Sequence of chain 1.B:
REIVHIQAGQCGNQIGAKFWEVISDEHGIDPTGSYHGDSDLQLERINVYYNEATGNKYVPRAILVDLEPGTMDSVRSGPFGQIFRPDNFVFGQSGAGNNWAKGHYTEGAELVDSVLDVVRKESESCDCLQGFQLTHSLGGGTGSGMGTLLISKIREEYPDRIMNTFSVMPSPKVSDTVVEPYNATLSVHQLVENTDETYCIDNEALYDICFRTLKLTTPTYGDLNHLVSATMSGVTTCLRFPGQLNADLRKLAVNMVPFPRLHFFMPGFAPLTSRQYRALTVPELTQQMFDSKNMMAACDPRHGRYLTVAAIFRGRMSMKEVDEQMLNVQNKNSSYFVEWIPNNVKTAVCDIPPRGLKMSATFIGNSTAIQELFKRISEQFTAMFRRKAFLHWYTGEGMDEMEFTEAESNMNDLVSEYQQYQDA

Binding-site contacts:
Ligand atom C21 contacts residue VAL236 of chain 1.B at 3.6 Å (hydrophobic).
Ligand atom C21 contacts residue ILE368 of chain 1.B at 3.5 Å (hydrophobic).
Ligand atom C02 contacts residue VAL181 of chain 1.A at 3.6 Å (hydrophobic).
Ligand atom C02 contacts residue LYS350 of chain 1.B at 3.7 Å.
Ligand atom N05 contacts residue LYS350 of chain 1.B at 3.4 Å.
Ligand atom C28 contacts residue LEU246 of chain 1.B at 3.6 Å (hydrophobic).
Ligand atom C04 contacts residue ASN256 of chain 1.B at 3.4 Å.
Ligand atom C01 contacts residue VAL181 of chain 1.A at 3.6 Å (hydrophobic).
Ligand atom C20 contacts residue ASP249 of chain 1.B at 3.7 Å.
Ligand atom C14 contacts residue CYS239 of chain 1.B at 3.6 Å (hydrophobic).
Ligand atom C20 contacts residue LEU240 of chain 1.B at 3.0 Å (hydrophobic).
Ligand atom C01 contacts residue LYS350 of chain 1.B at 3.7 Å.
Ligand atom C30 contacts residue ASN247 of chain 1.B at 3.6 Å.
Ligand atom C08 contacts residue ASN256 of chain 1.B at 3.3 Å.
Ligand atom C31 contacts residue ASN247 of chain 1.B at 3.1 Å.
Ligand atom C13 contacts residue CYS239 of chain 1.B at 3.6 Å (hydrophobic).
Ligand atom N29 contacts residue LYS252 of chain 1.B at 3.6 Å.
Ligand atom C09 contacts residue ASN256 of chain 1.B at 3.3 Å.
Ligand atom C07 contacts residue ASN256 of chain 1.B at 3.4 Å.
Ligand atom C10 contacts residue VAL313 of chain 1.B at 3.5 Å (hydrophobic).
Ligand atom O18 contacts residue ILE316 of chain 1.B at 3.6 Å.
Ligand atom C12 contacts residue LEU246 of chain 1.B at 3.4 Å (hydrophobic).
Ligand atom C15 contacts residue CYS239 of chain 1.B at 3.7 Å (hydrophobic).
Ligand atom C01 contacts residue ASN347 of chain 1.B at 3.7 Å.
Ligand atom C25 contacts residue ASN256 of chain 1.B at 3.5 Å.
Ligand atom C06 contacts residue LYS350 of chain 1.B at 3.1 Å.
Ligand atom C02 contacts residue THR179 of chain 1.A at 3.2 Å.
Ligand atom C03 contacts residue ASN256 of chain 1.B at 3.5 Å.
Ligand atom C09 contacts residue LYS350 of chain 1.B at 3.5 Å.
Ligand atom N29 contacts residue LEU246 of chain 1.B at 3.4 Å.
Ligand atom C30 contacts residue LEU246 of chain 1.B at 3.6 Å (hydrophobic).
Ligand atom C06 contacts residue ASN256 of chain 1.B at 3.5 Å.
Ligand atom C07 contacts residue LYS350 of chain 1.B at 3.6 Å.
Ligand atom C10 contacts residue ASN256 of chain 1.B at 3.6 Å.
Ligand atom C03 contacts residue LYS350 of chain 1.B at 3.3 Å.
Ligand atom O11 contacts residue VAL236 of chain 1.B at 3.4 Å (h-bond).
Ligand atom C04 contacts residue LYS350 of chain 1.B at 3.1 Å.
Ligand atom C16 contacts residue ASP249 of chain 1.B at 3.8 Å.
Ligand atom C10 contacts residue ASN348 of chain 1.B at 3.2 Å.
Ligand atom C22 contacts residue ALA314 of chain 1.B at 3.6 Å (hydrophobic).

A small-molecule ligand and the protein it binds are described below.
Small molecule (SMILES): COc1cc(-c2ccnc3cc(-c4ccc5c(ccn5C)c4)nn23)cc(OC)c1OC

Sequence of chain 1.A:
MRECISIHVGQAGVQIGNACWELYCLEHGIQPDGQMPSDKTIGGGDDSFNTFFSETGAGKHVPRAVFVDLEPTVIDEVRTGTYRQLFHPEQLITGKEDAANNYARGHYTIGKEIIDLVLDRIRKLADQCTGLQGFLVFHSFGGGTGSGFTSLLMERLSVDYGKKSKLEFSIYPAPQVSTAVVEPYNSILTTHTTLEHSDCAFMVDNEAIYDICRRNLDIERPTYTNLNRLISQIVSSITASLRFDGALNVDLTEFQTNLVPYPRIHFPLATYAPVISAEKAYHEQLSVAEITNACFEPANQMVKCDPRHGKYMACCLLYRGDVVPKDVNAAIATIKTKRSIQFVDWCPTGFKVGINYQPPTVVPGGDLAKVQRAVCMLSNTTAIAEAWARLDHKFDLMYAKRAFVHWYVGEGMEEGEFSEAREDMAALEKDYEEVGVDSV